Sequence of chain 2.G:
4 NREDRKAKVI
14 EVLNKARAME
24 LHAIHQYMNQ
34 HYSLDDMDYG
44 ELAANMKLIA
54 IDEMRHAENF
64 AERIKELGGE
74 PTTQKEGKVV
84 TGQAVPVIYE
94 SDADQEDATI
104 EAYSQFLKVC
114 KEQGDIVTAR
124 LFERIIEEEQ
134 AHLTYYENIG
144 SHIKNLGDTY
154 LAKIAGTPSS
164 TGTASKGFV

Sequence of chain 2.H:
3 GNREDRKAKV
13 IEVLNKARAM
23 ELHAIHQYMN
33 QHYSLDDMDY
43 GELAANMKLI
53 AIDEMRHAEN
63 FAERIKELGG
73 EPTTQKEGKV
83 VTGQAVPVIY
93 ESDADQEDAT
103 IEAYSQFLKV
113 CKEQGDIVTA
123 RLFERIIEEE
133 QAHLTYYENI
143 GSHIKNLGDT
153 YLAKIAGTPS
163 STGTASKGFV

The protein below binds the small molecule below.
Small molecule (SMILES): CC1=C(CCC(=O)O)C2=Cc3c(CCC(=O)O)c(C)c4n3[Fe@]35n6c(c(C)c(CCC(=O)O)c6=CC1=[N+]23)=CC1=[N+]5C(=C4)C(C)=C1CCC(=O)O

Binding-site contacts:
Ligand atom CGB contacts residue LYS50 of chain 2.H at 3.3 Å.
Ligand atom C4A contacts residue MET57 of chain 2.H at 3.5 Å (hydrophobic).
Ligand atom FE contacts residue MET57 of chain 2.H at 2.4 Å.
Ligand atom O1A contacts residue ARG20 of chain 2.G at 2.6 Å (salt-bridge).
Ligand atom NC contacts residue MET57 of chain 2.H at 2.9 Å (h-bond).
Ligand atom O2A contacts residue ARG20 of chain 2.G at 2.6 Å (salt-bridge).
Ligand atom NB contacts residue MET57 of chain 2.G at 3.2 Å (h-bond).
Ligand atom ND contacts residue MET57 of chain 2.H at 3.1 Å (h-bond).
Ligand atom ND contacts residue MET57 of chain 2.G at 3.2 Å.
Ligand atom O1A contacts residue TYR35 of chain 2.H at 2.8 Å (h-bond).
Ligand atom CMD contacts residue MET57 of chain 2.H at 3.5 Å (hydrophobic).
Ligand atom CGC contacts residue SER168 of chain 2.G at 3.5 Å.
Ligand atom C1D contacts residue MET57 of chain 2.G at 3.5 Å (hydrophobic).
Ligand atom O1C contacts residue SER168 of chain 2.G at 2.8 Å.
Ligand atom CGB contacts residue GLU61 of chain 2.G at 3.4 Å.
Ligand atom O2B contacts residue GLU61 of chain 2.G at 3.2 Å (salt-bridge).
Ligand atom CGA contacts residue ARG20 of chain 2.G at 3.2 Å.
Ligand atom CHB contacts residue MET57 of chain 2.G at 3.5 Å (hydrophobic).
Ligand atom C1B contacts residue MET57 of chain 2.G at 3.4 Å (hydrophobic).
Ligand atom CMB contacts residue GLU61 of chain 2.G at 3.1 Å.
Ligand atom NC contacts residue MET57 of chain 2.G at 3.1 Å (h-bond).
Ligand atom CHB contacts residue MET57 of chain 2.H at 3.4 Å (hydrophobic).
Ligand atom O1D contacts residue ARG20 of chain 2.H at 3.3 Å (salt-bridge).
Ligand atom CGD contacts residue ARG20 of chain 2.H at 3.2 Å.
Ligand atom O2D contacts residue ARG20 of chain 2.H at 2.5 Å (salt-bridge).
Ligand atom FE contacts residue MET57 of chain 2.G at 2.4 Å.
Ligand atom C1D contacts residue MET57 of chain 2.H at 3.4 Å (hydrophobic).
Ligand atom O1C contacts residue LYS169 of chain 2.G at 2.6 Å (salt-bridge).
Ligand atom NA contacts residue MET57 of chain 2.G at 3.3 Å (h-bond).
Ligand atom CMD contacts residue MET31 of chain 2.G at 3.4 Å (hydrophobic).
Ligand atom CMD contacts residue GLU61 of chain 2.H at 3.4 Å.
Ligand atom O1B contacts residue LYS50 of chain 2.H at 2.9 Å (salt-bridge).
Ligand atom O2D contacts residue TYR35 of chain 2.G at 3.4 Å (h-bond).
Ligand atom C1B contacts residue MET57 of chain 2.H at 3.3 Å (hydrophobic).
Ligand atom O2C contacts residue SER168 of chain 2.H at 3.3 Å.
Ligand atom CBB contacts residue GLU61 of chain 2.G at 3.5 Å.
Ligand atom O1D contacts residue HIS28 of chain 2.G at 3.1 Å.
Ligand atom NB contacts residue MET57 of chain 2.H at 2.9 Å (h-bond).
Ligand atom CBB contacts residue SER168 of chain 2.H at 3.4 Å.
Ligand atom NA contacts residue MET57 of chain 2.H at 3.1 Å (h-bond).